Binding-site contacts:
Ligand atom CAC contacts residue TRP79 of chain 1.H at 4.4 Å (hydrophobic).
Ligand atom OAW contacts residue ARG75 of chain 1.H at 4.1 Å.
Ligand atom CBH contacts residue TRP79 of chain 1.H at 4.5 Å (hydrophobic).
Ligand atom CAJ contacts residue LEU69 of chain 1.H at 3.7 Å (hydrophobic).
Ligand atom CBG contacts residue TRP79 of chain 1.H at 3.9 Å (hydrophobic).
Ligand atom CBB contacts residue TRP79 of chain 1.H at 4.2 Å (hydrophobic).
Ligand atom CAK contacts residue TRP79 of chain 1.H at 4.2 Å (hydrophobic).
Ligand atom CAP contacts residue TRP79 of chain 1.H at 3.7 Å (hydrophobic).
Ligand atom CAZ contacts residue TRP79 of chain 1.H at 4.2 Å (hydrophobic).
Ligand atom CBI contacts residue TRP79 of chain 1.H at 4.1 Å (hydrophobic).
Ligand atom CAU contacts residue TRP79 of chain 1.H at 3.9 Å (hydrophobic).
Ligand atom CAI contacts residue TRP79 of chain 1.H at 3.6 Å (hydrophobic).
Ligand atom CAA contacts residue TRP86 of chain 1.H at 4.3 Å (hydrophobic).
Ligand atom CBE contacts residue TRP79 of chain 1.H at 3.4 Å (hydrophobic).
Ligand atom CBD contacts residue TRP79 of chain 1.H at 4.4 Å (hydrophobic).
Ligand atom CAO contacts residue LEU69 of chain 1.H at 4.2 Å (hydrophobic).
Ligand atom CBF contacts residue TRP79 of chain 1.H at 3.9 Å (hydrophobic).
Ligand atom CAQ contacts residue TRP79 of chain 1.H at 4.2 Å (hydrophobic).
Ligand atom CBA contacts residue TRP86 of chain 1.H at 3.9 Å (hydrophobic).
Ligand atom CAO contacts residue TRP79 of chain 1.H at 4.0 Å (hydrophobic).
Ligand atom CAS contacts residue TRP79 of chain 1.H at 4.3 Å (hydrophobic).

Sequence of chain 1.H:
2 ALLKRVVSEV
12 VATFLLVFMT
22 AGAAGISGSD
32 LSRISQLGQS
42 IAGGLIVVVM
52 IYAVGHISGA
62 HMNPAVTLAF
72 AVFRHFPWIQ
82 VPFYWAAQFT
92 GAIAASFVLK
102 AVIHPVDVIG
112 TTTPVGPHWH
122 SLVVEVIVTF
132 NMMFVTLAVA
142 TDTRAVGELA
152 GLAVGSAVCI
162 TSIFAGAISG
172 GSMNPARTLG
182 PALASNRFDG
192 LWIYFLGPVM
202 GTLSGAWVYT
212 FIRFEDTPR

This protein binds this small molecule.
Small molecule (SMILES): CC(C)CCC[C@@H](C)[C@H]1CC[C@H]2[C@@H]3CC=C4C[C@@H](OC(=O)CCC(=O)O)CC[C@]4(C)[C@H]3CC[C@]12C